Sequence of chain 1.B:
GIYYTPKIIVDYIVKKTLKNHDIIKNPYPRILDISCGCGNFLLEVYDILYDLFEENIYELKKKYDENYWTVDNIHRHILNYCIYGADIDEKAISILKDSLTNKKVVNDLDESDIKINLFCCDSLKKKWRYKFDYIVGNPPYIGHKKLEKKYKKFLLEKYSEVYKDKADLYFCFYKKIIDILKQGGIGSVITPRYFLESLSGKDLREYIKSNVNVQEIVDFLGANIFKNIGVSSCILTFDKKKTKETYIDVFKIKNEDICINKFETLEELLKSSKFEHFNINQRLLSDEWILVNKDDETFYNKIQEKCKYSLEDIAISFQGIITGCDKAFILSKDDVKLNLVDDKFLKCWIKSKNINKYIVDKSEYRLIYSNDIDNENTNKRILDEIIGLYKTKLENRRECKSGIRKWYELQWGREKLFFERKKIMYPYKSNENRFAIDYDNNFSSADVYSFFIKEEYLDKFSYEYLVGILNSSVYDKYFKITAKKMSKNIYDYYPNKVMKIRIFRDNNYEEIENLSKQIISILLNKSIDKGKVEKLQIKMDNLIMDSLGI

Binding-site contacts:
Ligand atom C18 contacts residue TYR179 of chain 1.B at 3.5 Å (hydrophobic).
Ligand atom C16 contacts residue EDO1 of chain 1.V at 3.7 Å.
Ligand atom C contacts residue ASP115 of chain 1.B at 3.6 Å.
Ligand atom O3 contacts residue PRO168 of chain 1.B at 3.7 Å.
Ligand atom C18 contacts residue EDO1 of chain 1.U at 3.7 Å.
Ligand atom C16 contacts residue EDO1 of chain 1.U at 3.6 Å.
Ligand atom C8 contacts residue ILE116 of chain 1.B at 3.5 Å (hydrophobic).
Ligand atom C10 contacts residue TYR179 of chain 1.B at 3.4 Å (hydrophobic).
Ligand atom C4 contacts residue ASP115 of chain 1.B at 3.4 Å.
Ligand atom C14 contacts residue EDO1 of chain 1.V at 3.7 Å.
Ligand atom N2 contacts residue ILE62 of chain 1.B at 3.6 Å (h-bond).
Ligand atom N3 contacts residue ASP150 of chain 1.B at 3.7 Å.
Ligand atom C11 contacts residue TYR179 of chain 1.B at 3.6 Å (hydrophobic).
Ligand atom C8 contacts residue SER151 of chain 1.B at 3.3 Å.
Ligand atom N4 contacts residue PHE201 of chain 1.B at 3.8 Å.
Ligand atom O3 contacts residue SER63 of chain 1.B at 3.2 Å.
Ligand atom C10 contacts residue ASP150 of chain 1.B at 3.5 Å.
Ligand atom O1 contacts residue ILE116 of chain 1.B at 3.3 Å.
Ligand atom N4 contacts residue ASP150 of chain 1.B at 2.8 Å (salt-bridge).
Ligand atom N1 contacts residue PRO168 of chain 1.B at 3.6 Å.
Ligand atom O2 contacts residue TYR31 of chain 1.B at 3.7 Å.
Ligand atom C8 contacts residue CYS149 of chain 1.B at 3.6 Å (hydrophobic).
Ligand atom C9 contacts residue PHE201 of chain 1.B at 3.7 Å (hydrophobic).
Ligand atom C1 contacts residue ASP115 of chain 1.B at 3.7 Å.
Ligand atom N2 contacts residue ASP115 of chain 1.B at 3.5 Å.
Ligand atom C17 contacts residue EDO1 of chain 1.U at 3.4 Å.
Ligand atom N3 contacts residue CYS149 of chain 1.B at 3.7 Å.
Ligand atom C5 contacts residue PRO168 of chain 1.B at 3.5 Å (hydrophobic).
Ligand atom C9 contacts residue ASP150 of chain 1.B at 3.8 Å.
Ligand atom O contacts residue GLY65 of chain 1.B at 3.5 Å.
Ligand atom C12 contacts residue TYR179 of chain 1.B at 3.6 Å (hydrophobic).
Ligand atom C17 contacts residue GLU176 of chain 1.B at 3.5 Å.
Ligand atom C contacts residue GLY29 of chain 1.B at 3.5 Å.
Ligand atom O1 contacts residue ASP115 of chain 1.B at 2.7 Å (salt-bridge).
Ligand atom N3 contacts residue SER151 of chain 1.B at 2.9 Å (h-bond).
Ligand atom O2 contacts residue GLY29 of chain 1.B at 2.7 Å (h-bond).
Ligand atom N2 contacts residue ILE116 of chain 1.B at 3.2 Å (h-bond).
Ligand atom O contacts residue ASP115 of chain 1.B at 2.6 Å (salt-bridge).
Ligand atom C8 contacts residue ILE62 of chain 1.B at 3.4 Å (hydrophobic).
Ligand atom C15 contacts residue EDO1 of chain 1.V at 3.4 Å.

The protein below binds the small molecule below.
Small molecule (SMILES): Nc1ccc(CCCNc2ncnc3c2ncn3[C@@H]2O[C@H](CO)[C@@H](O)[C@H]2O)cc1